Sequence of chain 11.A:
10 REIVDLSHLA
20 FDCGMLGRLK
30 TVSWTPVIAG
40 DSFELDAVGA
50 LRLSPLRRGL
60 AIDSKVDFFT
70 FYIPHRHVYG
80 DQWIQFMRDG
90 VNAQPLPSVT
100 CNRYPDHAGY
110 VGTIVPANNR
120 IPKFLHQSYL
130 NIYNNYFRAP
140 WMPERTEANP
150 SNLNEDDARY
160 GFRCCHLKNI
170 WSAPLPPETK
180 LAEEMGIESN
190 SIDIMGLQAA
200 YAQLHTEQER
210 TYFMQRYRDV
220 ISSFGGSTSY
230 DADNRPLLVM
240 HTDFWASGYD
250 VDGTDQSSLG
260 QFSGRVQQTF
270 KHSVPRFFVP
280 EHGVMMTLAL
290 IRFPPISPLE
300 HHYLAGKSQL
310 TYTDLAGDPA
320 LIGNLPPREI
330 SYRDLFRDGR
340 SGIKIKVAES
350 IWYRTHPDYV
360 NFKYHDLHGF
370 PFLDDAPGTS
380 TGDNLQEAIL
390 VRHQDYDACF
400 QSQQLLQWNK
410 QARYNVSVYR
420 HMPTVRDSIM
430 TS

Binding-site contacts:
Ligand atom C1' contacts residue DC1 of chain 16.F at 1.3 Å.
Ligand atom C2' contacts residue DC1 of chain 16.F at 1.2 Å.
Ligand atom O3' contacts residue PHE277 of chain 11.A at 4.1 Å.
Ligand atom C2' contacts residue PHE277 of chain 11.A at 2.8 Å (hydrophobic).
Ligand atom O3' contacts residue DC1 of chain 16.F at 1.1 Å (h-bond).
Ligand atom C3' contacts residue DC1 of chain 16.F at 0.8 Å.
Ligand atom OP1 contacts residue ARG10 of chain 11.A at 3.8 Å.
Ligand atom OP1 contacts residue DC1 of chain 16.F at 0.4 Å (h-bond).
Ligand atom C1' contacts residue PHE277 of chain 11.A at 3.9 Å (hydrophobic).
Ligand atom C4' contacts residue DC1 of chain 16.F at 1.2 Å.
Ligand atom OP2 contacts residue DC1 of chain 16.F at 1.0 Å.
Ligand atom O5' contacts residue DC1 of chain 16.F at 1.2 Å (h-bond).
Ligand atom OP1 contacts residue PHE277 of chain 11.A at 4.1 Å.
Ligand atom P contacts residue DC1 of chain 16.F at 1.1 Å.
Ligand atom C5' contacts residue DC1 of chain 16.F at 1.4 Å.
Ligand atom C3' contacts residue PHE277 of chain 11.A at 3.6 Å (hydrophobic).
Ligand atom O4' contacts residue DC1 of chain 16.F at 0.3 Å (h-bond).

The protein below binds the small molecule below.
Small molecule (SMILES): Nc1ccn([C@H]2C[C@H](O)[C@@H](COP(=O)(O)O)O2)c(=O)n1